Sequence of chain 1.A:
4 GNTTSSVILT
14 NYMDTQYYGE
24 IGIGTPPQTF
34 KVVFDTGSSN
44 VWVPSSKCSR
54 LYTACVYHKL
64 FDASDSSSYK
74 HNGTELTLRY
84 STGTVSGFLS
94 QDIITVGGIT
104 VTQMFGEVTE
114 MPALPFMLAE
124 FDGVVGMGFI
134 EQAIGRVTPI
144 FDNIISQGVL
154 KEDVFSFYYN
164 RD

This protein binds this small molecule.
Small molecule (SMILES): CC(=O)N[C@@H]1[C@@H](O)[C@H](O)[C@@H](CO)O[C@H]1O

Binding-site contacts:
Ligand atom C3 contacts residue ASN75 of chain 1.A at 3.8 Å.
Ligand atom C2 contacts residue THR77 of chain 1.A at 3.9 Å.
Ligand atom C1 contacts residue THR77 of chain 1.A at 3.6 Å.
Ligand atom C1 contacts residue ASN75 of chain 1.A at 1.5 Å.
Ligand atom C1 contacts residue LEU92 of chain 1.A at 4.2 Å (hydrophobic).
Ligand atom N2 contacts residue ASN75 of chain 1.A at 2.9 Å (h-bond).
Ligand atom N2 contacts residue THR77 of chain 1.A at 3.6 Å (h-bond).
Ligand atom C7 contacts residue ASN75 of chain 1.A at 3.3 Å.
Ligand atom O7 contacts residue ASN75 of chain 1.A at 3.3 Å (h-bond).
Ligand atom O5 contacts residue MET107 of chain 1.A at 4.3 Å.
Ligand atom C8 contacts residue ASN75 of chain 1.A at 3.5 Å.
Ligand atom C2 contacts residue ASN75 of chain 1.A at 2.5 Å.
Ligand atom C3 contacts residue THR77 of chain 1.A at 4.0 Å.
Ligand atom C5 contacts residue ASN75 of chain 1.A at 3.7 Å.
Ligand atom O5 contacts residue ASN75 of chain 1.A at 2.4 Å (h-bond).
Ligand atom O5 contacts residue LEU92 of chain 1.A at 4.4 Å.
Ligand atom C4 contacts residue ASN75 of chain 1.A at 4.3 Å.